Binding-site contacts:
Ligand atom C1 contacts residue GLY75 of chain 1.D at 2.4 Å.
Ligand atom C contacts residue VAL140 of chain 1.C at 3.9 Å (hydrophobic).
Ligand atom N contacts residue TYR76 of chain 1.C at 3.8 Å.
Ligand atom CG contacts residue PHE141 of chain 1.C at 3.8 Å (hydrophobic).
Ligand atom C contacts residue TYR76 of chain 1.C at 4.3 Å (hydrophobic).
Ligand atom N contacts residue GLY75 of chain 1.D at 1.3 Å.
Ligand atom C1 contacts residue CYS23 of chain 1.C at 2.6 Å (hydrophobic).
Ligand atom CB contacts residue GLN10 of chain 1.C at 4.4 Å.
Ligand atom OXT contacts residue VAL140 of chain 1.C at 3.9 Å.
Ligand atom CG contacts residue CYS23 of chain 1.C at 2.8 Å (hydrophobic).
Ligand atom C contacts residue GLY20 of chain 1.C at 3.1 Å.
Ligand atom C1 contacts residue VAL140 of chain 1.C at 3.5 Å (hydrophobic).
Ligand atom C contacts residue CYS23 of chain 1.C at 4.2 Å (hydrophobic).
Ligand atom CH3 contacts residue GLY20 of chain 1.C at 4.1 Å.
Ligand atom N contacts residue ARG74 of chain 1.D at 4.0 Å.
Ligand atom N contacts residue CYS23 of chain 1.C at 2.9 Å (h-bond).
Ligand atom O contacts residue TYR76 of chain 1.C at 3.3 Å.
Ligand atom CH3 contacts residue PHE141 of chain 1.C at 3.8 Å (hydrophobic).
Ligand atom OXT contacts residue PHE141 of chain 1.C at 3.0 Å.
Ligand atom CB contacts residue CYS23 of chain 1.C at 1.7 Å (hydrophobic).
Ligand atom CB contacts residue VAL140 of chain 1.C at 3.6 Å (hydrophobic).
Ligand atom CG contacts residue GLY20 of chain 1.C at 3.8 Å.
Ligand atom C1 contacts residue SER21 of chain 1.C at 3.7 Å.
Ligand atom CB contacts residue GLY75 of chain 1.D at 3.4 Å.
Ligand atom O contacts residue SER21 of chain 1.C at 3.9 Å.
Ligand atom CH3 contacts residue VAL140 of chain 1.C at 3.8 Å (hydrophobic).
Ligand atom CH3 contacts residue TYR76 of chain 1.C at 3.5 Å (hydrophobic).
Ligand atom O contacts residue GLY20 of chain 1.C at 2.7 Å (h-bond).
Ligand atom OXT contacts residue GLY20 of chain 1.C at 3.7 Å.
Ligand atom C contacts residue PHE141 of chain 1.C at 4.0 Å (hydrophobic).
Ligand atom CB contacts residue SER21 of chain 1.C at 4.2 Å.
Ligand atom CB contacts residue GLY20 of chain 1.C at 4.0 Å.
Ligand atom CG contacts residue GLY75 of chain 1.D at 4.4 Å.
Ligand atom C1 contacts residue TYR76 of chain 1.C at 3.7 Å (hydrophobic).
Ligand atom CG contacts residue GLN10 of chain 1.C at 4.1 Å.
Ligand atom N contacts residue THR142 of chain 1.C at 4.2 Å.
Ligand atom CG contacts residue VAL140 of chain 1.C at 3.2 Å (hydrophobic).
Ligand atom N contacts residue VAL140 of chain 1.C at 2.7 Å (h-bond).

The protein below binds the small molecule below.
Small molecule (SMILES): COC(=O)CCCN

Sequence of chain 1.D:
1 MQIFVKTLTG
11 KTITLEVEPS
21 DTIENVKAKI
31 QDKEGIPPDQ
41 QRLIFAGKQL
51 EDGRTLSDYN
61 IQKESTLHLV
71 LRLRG

Sequence of chain 1.C:
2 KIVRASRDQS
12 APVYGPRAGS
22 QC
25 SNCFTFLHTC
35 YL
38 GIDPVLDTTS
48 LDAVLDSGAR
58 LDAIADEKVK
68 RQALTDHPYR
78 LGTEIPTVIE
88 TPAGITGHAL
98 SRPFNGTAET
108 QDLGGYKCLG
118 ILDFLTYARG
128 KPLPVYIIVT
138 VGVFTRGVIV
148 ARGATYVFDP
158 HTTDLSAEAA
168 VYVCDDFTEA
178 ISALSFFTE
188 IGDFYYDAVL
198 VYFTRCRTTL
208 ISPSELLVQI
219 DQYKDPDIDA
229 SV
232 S